Sequence of chain 1.A:
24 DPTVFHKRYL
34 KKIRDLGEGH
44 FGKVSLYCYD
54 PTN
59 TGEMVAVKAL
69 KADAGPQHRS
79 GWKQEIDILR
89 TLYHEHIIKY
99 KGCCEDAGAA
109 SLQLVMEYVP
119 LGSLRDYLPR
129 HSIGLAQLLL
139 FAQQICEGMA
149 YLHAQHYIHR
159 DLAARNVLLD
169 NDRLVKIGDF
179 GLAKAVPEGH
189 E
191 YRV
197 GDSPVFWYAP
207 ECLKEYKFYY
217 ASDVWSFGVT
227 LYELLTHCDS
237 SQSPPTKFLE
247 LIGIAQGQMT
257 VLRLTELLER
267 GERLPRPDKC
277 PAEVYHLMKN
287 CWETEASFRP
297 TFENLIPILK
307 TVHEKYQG

Binding-site contacts:
Ligand atom C13 contacts residue MET114 of chain 1.A at 3.8 Å (hydrophobic).
Ligand atom C12 contacts residue MET114 of chain 1.A at 3.6 Å (hydrophobic).
Ligand atom C5 contacts residue LEU39 of chain 1.A at 3.6 Å (hydrophobic).
Ligand atom N1 contacts residue LEU166 of chain 1.A at 3.9 Å.
Ligand atom F1 contacts residue ARG37 of chain 1.A at 3.9 Å.
Ligand atom C0 contacts residue LEU166 of chain 1.A at 3.6 Å (hydrophobic).
Ligand atom C9 contacts residue LEU166 of chain 1.A at 3.6 Å (hydrophobic).
Ligand atom F1 contacts residue PRO118 of chain 1.A at 3.6 Å.
Ligand atom O0 contacts residue TYR116 of chain 1.A at 3.4 Å.
Ligand atom C17 contacts residue ARG163 of chain 1.A at 3.7 Å.
Ligand atom C17 contacts residue ASN164 of chain 1.A at 3.5 Å.
Ligand atom C5 contacts residue GLY120 of chain 1.A at 3.4 Å.
Ligand atom C6 contacts residue LEU39 of chain 1.A at 3.7 Å (hydrophobic).
Ligand atom F1 contacts residue LEU39 of chain 1.A at 3.5 Å.
Ligand atom C12 contacts residue GLU115 of chain 1.A at 3.7 Å.
Ligand atom C12 contacts residue ILE96 of chain 1.A at 3.7 Å (hydrophobic).
Ligand atom C7 contacts residue VAL117 of chain 1.A at 3.3 Å (hydrophobic).
Ligand atom N2 contacts residue GLU115 of chain 1.A at 2.9 Å (salt-bridge).
Ligand atom C13 contacts residue LEU166 of chain 1.A at 3.7 Å (hydrophobic).
Ligand atom C15 contacts residue GLU41 of chain 1.A at 3.6 Å.
Ligand atom C6 contacts residue VAL117 of chain 1.A at 3.6 Å (hydrophobic).
Ligand atom F1 contacts residue GLY120 of chain 1.A at 3.8 Å.
Ligand atom C11 contacts residue VAL117 of chain 1.A at 3.5 Å (hydrophobic).
Ligand atom O0 contacts residue VAL117 of chain 1.A at 2.9 Å (h-bond).
Ligand atom C11 contacts residue GLU115 of chain 1.A at 3.7 Å.
Ligand atom C7 contacts residue LEU39 of chain 1.A at 3.7 Å (hydrophobic).
Ligand atom F1 contacts residue TYR116 of chain 1.A at 3.9 Å.
Ligand atom C6 contacts residue GLY120 of chain 1.A at 3.7 Å.
Ligand atom C12 contacts residue ALA64 of chain 1.A at 3.7 Å (hydrophobic).
Ligand atom O0 contacts residue ALA64 of chain 1.A at 3.8 Å.
Ligand atom O0 contacts residue GLU115 of chain 1.A at 3.7 Å.
Ligand atom C3 contacts residue LEU166 of chain 1.A at 3.9 Å (hydrophobic).
Ligand atom C11 contacts residue ALA64 of chain 1.A at 3.6 Å (hydrophobic).
Ligand atom N2 contacts residue ALA64 of chain 1.A at 3.2 Å.
Ligand atom N0 contacts residue VAL47 of chain 1.A at 3.8 Å.
Ligand atom O0 contacts residue LEU39 of chain 1.A at 3.9 Å.
Ligand atom F1 contacts residue VAL117 of chain 1.A at 3.4 Å.
Ligand atom C1 contacts residue LEU166 of chain 1.A at 3.7 Å (hydrophobic).
Ligand atom C16 contacts residue GLY42 of chain 1.A at 3.5 Å.
Ligand atom C4 contacts residue LEU39 of chain 1.A at 3.4 Å (hydrophobic).

A protein and the small-molecule ligand that binds it are described below.
Small molecule (SMILES): CC(C)(C)c1nc2c3ccc(F)cc3c3c(=O)[nH]ccc3c2[nH]1